Sequence of chain 1.B:
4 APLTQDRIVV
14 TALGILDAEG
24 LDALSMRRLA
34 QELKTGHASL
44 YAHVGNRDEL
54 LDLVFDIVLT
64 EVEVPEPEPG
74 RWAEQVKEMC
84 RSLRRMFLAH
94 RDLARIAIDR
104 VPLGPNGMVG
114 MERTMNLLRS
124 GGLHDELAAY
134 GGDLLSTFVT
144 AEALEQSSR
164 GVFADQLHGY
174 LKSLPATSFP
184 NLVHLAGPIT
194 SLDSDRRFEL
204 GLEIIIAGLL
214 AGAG

Binding-site contacts:
Ligand atom C6 contacts residue VAL67 of chain 1.B at 3.3 Å (hydrophobic).
Ligand atom C11 contacts residue SER139 of chain 1.B at 3.7 Å.
Ligand atom C5 contacts residue VAL67 of chain 1.B at 3.7 Å (hydrophobic).
Ligand atom C8 contacts residue VAL65 of chain 1.B at 4.1 Å (hydrophobic).
Ligand atom C16 contacts residue ASN109 of chain 1.B at 2.7 Å.
Ligand atom C4 contacts residue VAL65 of chain 1.B at 3.0 Å (hydrophobic).
Ligand atom O3 contacts residue LEU62 of chain 1.B at 3.7 Å.
Ligand atom C10 contacts residue SER139 of chain 1.B at 3.2 Å.
Ligand atom C7 contacts residue THR117 of chain 1.B at 3.6 Å.
Ligand atom C16 contacts residue GLY110 of chain 1.B at 3.0 Å.
Ligand atom C14 contacts residue GLY113 of chain 1.B at 3.6 Å.
Ligand atom O1 contacts residue THR63 of chain 1.B at 3.9 Å.
Ligand atom C15 contacts residue ASN109 of chain 1.B at 3.1 Å.
Ligand atom C1 contacts residue THR63 of chain 1.B at 4.0 Å.
Ligand atom C4 contacts residue VAL67 of chain 1.B at 3.3 Å (hydrophobic).
Ligand atom O2 contacts residue VAL112 of chain 1.B at 3.7 Å.
Ligand atom C16 contacts residue LEU62 of chain 1.B at 2.8 Å (hydrophobic).
Ligand atom C3 contacts residue GLY113 of chain 1.B at 3.9 Å.
Ligand atom O4 contacts residue SER139 of chain 1.B at 3.4 Å (h-bond).
Ligand atom O5 contacts residue LEU62 of chain 1.B at 3.6 Å.
Ligand atom O3 contacts residue GLY113 of chain 1.B at 3.1 Å.
Ligand atom C2 contacts residue LEU62 of chain 1.B at 3.9 Å (hydrophobic).
Ligand atom C6 contacts residue VAL65 of chain 1.B at 3.2 Å (hydrophobic).
Ligand atom C15 contacts residue GLY113 of chain 1.B at 3.4 Å.
Ligand atom C2 contacts residue VAL65 of chain 1.B at 3.3 Å (hydrophobic).
Ligand atom C3 contacts residue VAL65 of chain 1.B at 3.3 Å (hydrophobic).
Ligand atom C15 contacts residue LEU62 of chain 1.B at 3.7 Å (hydrophobic).
Ligand atom C6 contacts residue THR117 of chain 1.B at 3.9 Å.
Ligand atom O3 contacts residue ASN109 of chain 1.B at 2.9 Å (h-bond).
Ligand atom C3 contacts residue LEU62 of chain 1.B at 3.1 Å (hydrophobic).
Ligand atom C5 contacts residue VAL65 of chain 1.B at 3.6 Å (hydrophobic).
Ligand atom C8 contacts residue THR117 of chain 1.B at 3.6 Å.
Ligand atom C10 contacts residue LEU86 of chain 1.B at 4.1 Å (hydrophobic).
Ligand atom C5 contacts residue GLY113 of chain 1.B at 3.8 Å.
Ligand atom C1 contacts residue LEU62 of chain 1.B at 4.1 Å (hydrophobic).
Ligand atom C4 contacts residue GLY113 of chain 1.B at 4.0 Å.
Ligand atom O2 contacts residue ASN109 of chain 1.B at 3.0 Å (h-bond).
Ligand atom C7 contacts residue VAL65 of chain 1.B at 3.8 Å (hydrophobic).
Ligand atom C4 contacts residue LEU62 of chain 1.B at 3.9 Å (hydrophobic).
Ligand atom C8 contacts residue MET82 of chain 1.B at 3.6 Å (hydrophobic).

The protein below binds the small molecule below.
Small molecule (SMILES): CC1=C2C(=O)c3c(O)cccc3C=C2C[C@@H](CC(=O)O)O1